A small-molecule ligand and the protein it binds are described below.
Small molecule (SMILES): CC(=O)N[C@H]1[C@H](O[C@H]2[C@H](O)[C@@H](NC(C)=O)CO[C@@H]2CO)O[C@H](CO)[C@@H](O[C@@H]2O[C@H](CO)[C@@H](O)[C@H](O)[C@@H]2O)[C@@H]1O

Sequence of chain 1.A:
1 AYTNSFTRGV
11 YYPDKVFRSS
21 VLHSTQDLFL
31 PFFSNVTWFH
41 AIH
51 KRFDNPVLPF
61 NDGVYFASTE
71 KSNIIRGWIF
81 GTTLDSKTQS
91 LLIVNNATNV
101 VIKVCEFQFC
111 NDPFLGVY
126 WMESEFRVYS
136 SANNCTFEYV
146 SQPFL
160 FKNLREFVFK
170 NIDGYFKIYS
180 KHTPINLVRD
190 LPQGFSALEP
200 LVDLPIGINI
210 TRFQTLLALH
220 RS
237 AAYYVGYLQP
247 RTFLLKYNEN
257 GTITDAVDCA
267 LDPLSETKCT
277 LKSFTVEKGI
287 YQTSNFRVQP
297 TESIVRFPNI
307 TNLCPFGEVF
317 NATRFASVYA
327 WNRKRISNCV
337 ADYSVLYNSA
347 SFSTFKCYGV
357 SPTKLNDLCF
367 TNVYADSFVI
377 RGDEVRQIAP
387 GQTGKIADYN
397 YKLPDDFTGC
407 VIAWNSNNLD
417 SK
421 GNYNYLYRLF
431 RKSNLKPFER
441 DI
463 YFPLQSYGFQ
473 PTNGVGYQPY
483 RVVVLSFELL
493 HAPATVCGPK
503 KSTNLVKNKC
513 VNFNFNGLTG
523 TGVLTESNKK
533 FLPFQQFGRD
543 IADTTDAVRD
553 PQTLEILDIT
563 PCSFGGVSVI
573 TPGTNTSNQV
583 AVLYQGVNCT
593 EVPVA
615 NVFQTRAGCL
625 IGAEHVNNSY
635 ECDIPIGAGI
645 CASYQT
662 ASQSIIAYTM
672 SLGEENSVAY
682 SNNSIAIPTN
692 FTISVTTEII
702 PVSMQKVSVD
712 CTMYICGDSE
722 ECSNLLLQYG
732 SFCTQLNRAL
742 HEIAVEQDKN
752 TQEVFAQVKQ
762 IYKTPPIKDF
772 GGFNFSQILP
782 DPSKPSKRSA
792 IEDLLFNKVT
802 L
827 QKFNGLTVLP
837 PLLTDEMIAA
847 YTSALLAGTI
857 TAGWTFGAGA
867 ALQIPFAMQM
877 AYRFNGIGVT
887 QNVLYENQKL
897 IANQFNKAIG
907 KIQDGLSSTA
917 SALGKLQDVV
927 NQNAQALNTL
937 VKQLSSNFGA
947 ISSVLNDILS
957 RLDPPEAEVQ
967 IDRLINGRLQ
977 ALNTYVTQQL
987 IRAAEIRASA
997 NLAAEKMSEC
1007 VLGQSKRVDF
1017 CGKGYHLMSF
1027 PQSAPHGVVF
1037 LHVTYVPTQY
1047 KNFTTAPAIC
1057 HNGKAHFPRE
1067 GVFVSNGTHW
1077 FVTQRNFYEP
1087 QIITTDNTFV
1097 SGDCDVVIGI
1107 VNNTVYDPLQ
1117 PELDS

Binding-site contacts:
Ligand atom N2 contacts residue ASN691 of chain 1.A at 2.9 Å (h-bond).
Ligand atom O7 contacts residue ASN691 of chain 1.A at 4.1 Å.
Ligand atom C3 contacts residue ASN691 of chain 1.A at 3.8 Å.
Ligand atom C5 contacts residue ASN691 of chain 1.A at 3.7 Å.
Ligand atom O6 contacts residue GLN1045 of chain 1.A at 4.0 Å.
Ligand atom C3 contacts residue LEU896 of chain 1.A at 4.2 Å (hydrophobic).
Ligand atom C2 contacts residue ASN691 of chain 1.A at 2.4 Å.
Ligand atom C4 contacts residue ASN691 of chain 1.A at 4.2 Å.
Ligand atom O5 contacts residue ASN691 of chain 1.A at 2.4 Å (h-bond).
Ligand atom C1 contacts residue ASN691 of chain 1.A at 1.4 Å.
Ligand atom O4 contacts residue LEU896 of chain 1.A at 4.5 Å.
Ligand atom O5 contacts residue GLN1045 of chain 1.A at 4.1 Å.
Ligand atom C7 contacts residue ASN691 of chain 1.A at 3.7 Å.